Binding-site contacts:
Ligand atom C6 contacts residue THR201 of chain 1.B at 4.1 Å.
Ligand atom C5 contacts residue ARG226 of chain 1.B at 3.4 Å.
Ligand atom O7 contacts residue ASN199 of chain 1.B at 4.5 Å.
Ligand atom C4 contacts residue ARG226 of chain 1.B at 4.1 Å.
Ligand atom C3 contacts residue ARG226 of chain 1.B at 3.8 Å.
Ligand atom O5 contacts residue ARG226 of chain 1.B at 3.8 Å.
Ligand atom C1 contacts residue ARG226 of chain 1.B at 3.5 Å.
Ligand atom C5 contacts residue ASN199 of chain 1.B at 3.7 Å.
Ligand atom N2 contacts residue ASN199 of chain 1.B at 2.9 Å (h-bond).
Ligand atom C1 contacts residue ASN72 of chain 1.B at 4.5 Å.
Ligand atom C1 contacts residue ASN199 of chain 1.B at 1.4 Å.
Ligand atom O5 contacts residue ASN199 of chain 1.B at 2.4 Å (h-bond).
Ligand atom O7 contacts residue VAL195 of chain 1.B at 3.4 Å.
Ligand atom C3 contacts residue ASN199 of chain 1.B at 3.8 Å.
Ligand atom N2 contacts residue VAL195 of chain 1.B at 4.3 Å.
Ligand atom O4 contacts residue ARG226 of chain 1.B at 4.4 Å.
Ligand atom N2 contacts residue ARG226 of chain 1.B at 4.4 Å.
Ligand atom C7 contacts residue ASN199 of chain 1.B at 3.6 Å.
Ligand atom C7 contacts residue VAL195 of chain 1.B at 4.2 Å (hydrophobic).
Ligand atom C4 contacts residue ASN199 of chain 1.B at 4.2 Å.
Ligand atom C2 contacts residue ARG226 of chain 1.B at 4.1 Å.
Ligand atom C2 contacts residue ASN199 of chain 1.B at 2.5 Å.
Ligand atom O5 contacts residue THR201 of chain 1.B at 4.0 Å.
Ligand atom C8 contacts residue ASN199 of chain 1.B at 3.9 Å.

Sequence of chain 1.B:
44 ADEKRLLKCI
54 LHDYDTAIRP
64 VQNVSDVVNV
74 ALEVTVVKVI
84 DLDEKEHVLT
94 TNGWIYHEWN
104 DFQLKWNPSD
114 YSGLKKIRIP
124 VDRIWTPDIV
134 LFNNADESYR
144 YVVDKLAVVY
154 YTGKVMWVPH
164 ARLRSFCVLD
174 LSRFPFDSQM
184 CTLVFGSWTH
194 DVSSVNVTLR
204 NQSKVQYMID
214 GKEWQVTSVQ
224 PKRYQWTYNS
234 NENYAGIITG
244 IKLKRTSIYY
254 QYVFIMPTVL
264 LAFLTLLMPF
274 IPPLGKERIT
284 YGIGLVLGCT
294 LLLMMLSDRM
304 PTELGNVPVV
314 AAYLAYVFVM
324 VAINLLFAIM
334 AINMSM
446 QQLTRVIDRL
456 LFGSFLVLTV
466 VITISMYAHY

This small molecule binds to this protein.
Small molecule (SMILES): CC(=O)N[C@@H]1[C@@H](O)[C@H](O)[C@@H](CO)O[C@H]1O